Sequence of chain 1.A:
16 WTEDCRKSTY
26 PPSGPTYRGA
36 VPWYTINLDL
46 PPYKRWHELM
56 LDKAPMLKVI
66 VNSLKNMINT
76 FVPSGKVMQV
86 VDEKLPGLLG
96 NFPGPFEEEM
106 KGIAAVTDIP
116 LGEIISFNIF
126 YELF

The protein below binds the small molecule below.
Small molecule (SMILES): CCCCCCNC(=O)O

Sequence of chain 1.B:
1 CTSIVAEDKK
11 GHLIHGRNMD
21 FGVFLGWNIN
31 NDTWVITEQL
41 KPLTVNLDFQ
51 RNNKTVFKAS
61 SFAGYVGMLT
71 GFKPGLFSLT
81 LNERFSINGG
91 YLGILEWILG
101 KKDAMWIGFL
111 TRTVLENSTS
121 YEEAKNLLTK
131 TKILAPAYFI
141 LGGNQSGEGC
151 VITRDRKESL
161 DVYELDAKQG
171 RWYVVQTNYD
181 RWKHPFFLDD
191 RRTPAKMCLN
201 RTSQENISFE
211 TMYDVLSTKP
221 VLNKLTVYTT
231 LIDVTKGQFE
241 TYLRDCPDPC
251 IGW

Binding-site contacts:
Ligand atom C12 contacts residue LEU69 of chain 1.B at 3.6 Å (hydrophobic).
Ligand atom C13 contacts residue LEU69 of chain 1.B at 4.1 Å (hydrophobic).
Ligand atom N08 contacts residue ASN82 of chain 1.B at 4.3 Å.
Ligand atom C07 contacts residue GLU83 of chain 1.B at 3.7 Å.
Ligand atom C13 contacts residue PHE21 of chain 1.B at 4.2 Å (hydrophobic).
Ligand atom N08 contacts residue CYS1 of chain 1.B at 3.1 Å (h-bond).
Ligand atom C07 contacts residue ASN178 of chain 1.B at 4.1 Å.
Ligand atom C11 contacts residue TYR126 of chain 1.A at 4.1 Å (hydrophobic).
Ligand atom C09 contacts residue ASP20 of chain 1.B at 3.9 Å.
Ligand atom C13 contacts residue TYR126 of chain 1.A at 4.2 Å (hydrophobic).
Ligand atom C07 contacts residue CYS1 of chain 1.B at 1.8 Å (hydrophobic).
Ligand atom C14 contacts residue PHE125 of chain 1.A at 4.3 Å (hydrophobic).
Ligand atom C09 contacts residue CYS1 of chain 1.B at 3.1 Å (hydrophobic).
Ligand atom N08 contacts residue GLU83 of chain 1.B at 3.3 Å.
Ligand atom C14 contacts residue LEU69 of chain 1.B at 4.3 Å (hydrophobic).
Ligand atom C07 contacts residue ASN82 of chain 1.B at 4.1 Å.
Ligand atom C10 contacts residue CYS1 of chain 1.B at 4.5 Å (hydrophobic).
Ligand atom C11 contacts residue LEU69 of chain 1.B at 4.5 Å (hydrophobic).
Ligand atom C10 contacts residue PHE21 of chain 1.B at 4.5 Å (hydrophobic).
Ligand atom C10 contacts residue LEU69 of chain 1.B at 4.1 Å (hydrophobic).
Ligand atom C11 contacts residue GLU83 of chain 1.B at 4.1 Å.
Ligand atom C11 contacts residue PHE21 of chain 1.B at 3.8 Å (hydrophobic).
Ligand atom N08 contacts residue ASN178 of chain 1.B at 4.3 Å.
Ligand atom C09 contacts residue MET19 of chain 1.B at 3.8 Å (hydrophobic).
Ligand atom O15 contacts residue ASN178 of chain 1.B at 3.0 Å (h-bond).
Ligand atom C10 contacts residue MET19 of chain 1.B at 3.8 Å (hydrophobic).
Ligand atom N08 contacts residue ASP20 of chain 1.B at 4.0 Å.
Ligand atom C07 contacts residue LEU81 of chain 1.B at 4.4 Å (hydrophobic).
Ligand atom C12 contacts residue PHE21 of chain 1.B at 3.9 Å (hydrophobic).
Ligand atom O15 contacts residue CYS1 of chain 1.B at 2.2 Å.
Ligand atom O15 contacts residue ASP20 of chain 1.B at 4.4 Å.
Ligand atom O15 contacts residue GLU83 of chain 1.B at 3.5 Å (salt-bridge).
Ligand atom C14 contacts residue PHE21 of chain 1.B at 4.2 Å (hydrophobic).
Ligand atom O15 contacts residue ASN82 of chain 1.B at 4.0 Å.
Ligand atom C09 contacts residue GLU83 of chain 1.B at 4.2 Å.
Ligand atom C07 contacts residue ASP20 of chain 1.B at 3.9 Å.